Binding-site contacts:
Ligand atom C6 contacts residue VAL178 of chain 1.B at 3.6 Å (hydrophobic).
Ligand atom N6 contacts residue ILE206 of chain 1.B at 3.5 Å.
Ligand atom C5 contacts residue VAL178 of chain 1.B at 3.6 Å (hydrophobic).
Ligand atom O5' contacts residue ARG43 of chain 2.B at 3.5 Å (salt-bridge).
Ligand atom N7 contacts residue CYS91 of chain 1.B at 3.6 Å.
Ligand atom N1 contacts residue PHE159 of chain 1.B at 3.8 Å.
Ligand atom C4' contacts residue PO41 of chain 1.G at 3.3 Å.
Ligand atom C3' contacts residue GLU181 of chain 1.B at 3.4 Å.
Ligand atom C2 contacts residue VAL178 of chain 1.B at 3.8 Å (hydrophobic).
Ligand atom C9 contacts residue SER90 of chain 1.B at 3.4 Å.
Ligand atom N6 contacts residue GLY92 of chain 1.B at 3.5 Å.
Ligand atom N3 contacts residue PHE159 of chain 1.B at 3.8 Å.
Ligand atom O2' contacts residue PO41 of chain 1.G at 3.3 Å (h-bond).
Ligand atom O2' contacts residue GLU179 of chain 1.B at 3.4 Å.
Ligand atom C2 contacts residue PHE159 of chain 1.B at 3.5 Å (hydrophobic).
Ligand atom O4' contacts residue ARG43 of chain 2.B at 3.6 Å (salt-bridge).
Ligand atom O5' contacts residue HIS4 of chain 2.B at 2.5 Å (h-bond).
Ligand atom C2' contacts residue MET180 of chain 1.B at 3.7 Å (hydrophobic).
Ligand atom N1 contacts residue VAL178 of chain 1.B at 3.7 Å.
Ligand atom N8 contacts residue CYS91 of chain 1.B at 3.7 Å.
Ligand atom C2' contacts residue GLU181 of chain 1.B at 3.5 Å.
Ligand atom O4' contacts residue PO41 of chain 1.G at 3.1 Å (h-bond).
Ligand atom O3' contacts residue GLU181 of chain 1.B at 2.5 Å (salt-bridge).
Ligand atom N3 contacts residue GLU179 of chain 1.B at 3.6 Å.
Ligand atom N7 contacts residue GLY92 of chain 1.B at 3.7 Å.
Ligand atom C5' contacts residue PHE159 of chain 1.B at 3.7 Å (hydrophobic).
Ligand atom O3' contacts residue MET64 of chain 1.B at 3.7 Å.
Ligand atom C4 contacts residue VAL178 of chain 1.B at 3.7 Å (hydrophobic).
Ligand atom O2' contacts residue ARG87 of chain 1.B at 2.9 Å (salt-bridge).
Ligand atom C1' contacts residue PO41 of chain 1.G at 3.0 Å.
Ligand atom O2' contacts residue GLU181 of chain 1.B at 2.3 Å (salt-bridge).
Ligand atom N8 contacts residue SER90 of chain 1.B at 2.8 Å (h-bond).
Ligand atom C1' contacts residue SER90 of chain 1.B at 3.5 Å.
Ligand atom C5' contacts residue HIS4 of chain 2.B at 3.5 Å.
Ligand atom N3 contacts residue MET180 of chain 1.B at 3.6 Å.
Ligand atom O2' contacts residue MET180 of chain 1.B at 3.2 Å (h-bond).
Ligand atom O3' contacts residue PO41 of chain 1.G at 2.8 Å (h-bond).
Ligand atom C3' contacts residue PO41 of chain 1.G at 3.5 Å.
Ligand atom O5' contacts residue PHE159 of chain 1.B at 3.7 Å.
Ligand atom C2' contacts residue PO41 of chain 1.G at 3.6 Å.

Sequence of chain 1.B:
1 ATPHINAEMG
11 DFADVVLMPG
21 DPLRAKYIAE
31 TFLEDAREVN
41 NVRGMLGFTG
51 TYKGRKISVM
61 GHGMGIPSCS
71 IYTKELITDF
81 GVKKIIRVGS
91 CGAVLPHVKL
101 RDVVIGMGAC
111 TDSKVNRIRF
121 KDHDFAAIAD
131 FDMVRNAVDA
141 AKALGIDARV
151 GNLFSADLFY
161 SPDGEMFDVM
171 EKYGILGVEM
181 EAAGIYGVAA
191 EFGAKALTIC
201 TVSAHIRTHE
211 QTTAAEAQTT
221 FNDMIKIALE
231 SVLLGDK

This small molecule binds to this protein.
Small molecule (SMILES): Nc1ncnc2c([C@@H]3O[C@H](CO)[C@@H](O)[C@H]3O)n[nH]c12

Sequence of chain 2.B:
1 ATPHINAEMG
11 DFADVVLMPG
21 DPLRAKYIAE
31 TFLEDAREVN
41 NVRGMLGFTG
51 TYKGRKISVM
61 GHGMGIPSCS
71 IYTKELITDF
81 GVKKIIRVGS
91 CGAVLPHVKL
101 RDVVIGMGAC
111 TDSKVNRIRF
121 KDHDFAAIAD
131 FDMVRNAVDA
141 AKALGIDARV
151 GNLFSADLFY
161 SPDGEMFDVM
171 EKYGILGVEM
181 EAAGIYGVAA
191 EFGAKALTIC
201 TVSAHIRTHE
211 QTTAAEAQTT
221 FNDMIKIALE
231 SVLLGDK